Binding-site contacts:
Ligand atom C1 contacts residue MET144 of chain 1.A at 4.3 Å (hydrophobic).
Ligand atom C3 contacts residue ASN138 of chain 1.A at 3.8 Å.
Ligand atom O7 contacts residue ASN138 of chain 1.A at 3.7 Å.
Ligand atom O5 contacts residue GLY142 of chain 1.A at 3.8 Å.
Ligand atom O5 contacts residue ASN138 of chain 1.A at 2.4 Å (h-bond).
Ligand atom C1 contacts residue ASN138 of chain 1.A at 1.4 Å.
Ligand atom N2 contacts residue ASN138 of chain 1.A at 3.0 Å (h-bond).
Ligand atom C1 contacts residue GLY142 of chain 1.A at 4.5 Å.
Ligand atom C6 contacts residue MET144 of chain 1.A at 4.3 Å (hydrophobic).
Ligand atom C5 contacts residue ASN138 of chain 1.A at 3.7 Å.
Ligand atom C4 contacts residue ASN138 of chain 1.A at 4.2 Å.
Ligand atom C5 contacts residue MET144 of chain 1.A at 4.1 Å (hydrophobic).
Ligand atom O5 contacts residue MET144 of chain 1.A at 3.9 Å.
Ligand atom C2 contacts residue ASN138 of chain 1.A at 2.5 Å.
Ligand atom C7 contacts residue ASN138 of chain 1.A at 3.5 Å.

Sequence of chain 1.A:
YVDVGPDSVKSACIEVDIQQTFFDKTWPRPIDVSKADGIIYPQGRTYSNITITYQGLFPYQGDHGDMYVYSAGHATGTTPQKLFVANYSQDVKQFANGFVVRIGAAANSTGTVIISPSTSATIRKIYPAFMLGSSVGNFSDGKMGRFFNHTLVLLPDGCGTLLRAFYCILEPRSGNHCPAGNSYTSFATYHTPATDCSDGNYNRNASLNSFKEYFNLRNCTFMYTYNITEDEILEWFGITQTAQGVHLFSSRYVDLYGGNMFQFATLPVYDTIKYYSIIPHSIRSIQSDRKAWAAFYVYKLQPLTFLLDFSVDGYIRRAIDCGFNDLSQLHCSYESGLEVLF

This protein binds this small molecule.
Small molecule (SMILES): CC(=O)N[C@@H]1[C@@H](O)[C@H](O)[C@@H](CO)O[C@H]1O